A protein and the small-molecule ligand that binds it are described below.
Small molecule (SMILES): CC(=O)N[C@H]1[C@H](O[C@H]2[C@H](O)[C@@H](NC(C)=O)CO[C@@H]2CO)O[C@H](CO)[C@@H](O)[C@@H]1O

Sequence of chain 1.A:
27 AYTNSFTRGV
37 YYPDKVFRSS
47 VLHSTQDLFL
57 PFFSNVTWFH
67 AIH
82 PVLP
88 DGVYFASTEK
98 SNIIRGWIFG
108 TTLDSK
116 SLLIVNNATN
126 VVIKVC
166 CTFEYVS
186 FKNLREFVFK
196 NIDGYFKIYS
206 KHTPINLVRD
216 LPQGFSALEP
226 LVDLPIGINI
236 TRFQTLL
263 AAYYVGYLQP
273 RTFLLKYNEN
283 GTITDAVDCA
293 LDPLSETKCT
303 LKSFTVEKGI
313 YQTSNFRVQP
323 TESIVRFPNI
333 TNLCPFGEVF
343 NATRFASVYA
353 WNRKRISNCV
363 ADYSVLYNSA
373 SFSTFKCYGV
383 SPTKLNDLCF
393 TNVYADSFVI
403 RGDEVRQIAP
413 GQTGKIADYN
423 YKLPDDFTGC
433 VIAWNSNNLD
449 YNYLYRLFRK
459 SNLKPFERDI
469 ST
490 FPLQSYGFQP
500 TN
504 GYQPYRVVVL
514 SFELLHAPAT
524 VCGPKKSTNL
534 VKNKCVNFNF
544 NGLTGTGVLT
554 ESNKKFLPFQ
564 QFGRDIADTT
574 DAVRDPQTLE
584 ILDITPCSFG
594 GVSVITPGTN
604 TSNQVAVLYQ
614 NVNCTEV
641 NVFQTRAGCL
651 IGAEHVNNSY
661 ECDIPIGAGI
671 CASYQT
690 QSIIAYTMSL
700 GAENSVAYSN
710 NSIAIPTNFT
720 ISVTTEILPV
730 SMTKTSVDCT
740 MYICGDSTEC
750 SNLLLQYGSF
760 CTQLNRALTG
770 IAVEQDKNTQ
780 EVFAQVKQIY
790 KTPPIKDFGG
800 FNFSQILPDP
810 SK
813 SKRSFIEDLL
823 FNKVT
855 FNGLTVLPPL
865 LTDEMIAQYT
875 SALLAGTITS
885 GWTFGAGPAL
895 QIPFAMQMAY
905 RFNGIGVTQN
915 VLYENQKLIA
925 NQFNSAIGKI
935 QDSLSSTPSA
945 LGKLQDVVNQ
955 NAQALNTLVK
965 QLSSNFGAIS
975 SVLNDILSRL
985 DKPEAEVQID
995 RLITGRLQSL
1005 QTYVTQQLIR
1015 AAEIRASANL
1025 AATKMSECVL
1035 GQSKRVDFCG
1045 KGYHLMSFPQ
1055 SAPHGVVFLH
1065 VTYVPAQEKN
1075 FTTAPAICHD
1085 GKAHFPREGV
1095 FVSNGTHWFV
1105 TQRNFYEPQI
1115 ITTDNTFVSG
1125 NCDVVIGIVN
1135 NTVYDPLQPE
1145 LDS

Binding-site contacts:
Ligand atom C1 contacts residue ASN801 of chain 1.A at 1.4 Å.
Ligand atom C7 contacts residue ASN801 of chain 1.A at 3.7 Å.
Ligand atom N2 contacts residue ASN801 of chain 1.A at 2.8 Å (h-bond).
Ligand atom C1 contacts residue SER803 of chain 1.A at 3.5 Å.
Ligand atom O5 contacts residue ASN801 of chain 1.A at 2.3 Å (h-bond).
Ligand atom O5 contacts residue SER803 of chain 1.A at 3.4 Å (h-bond).
Ligand atom O7 contacts residue ASN801 of chain 1.A at 4.2 Å.
Ligand atom C3 contacts residue ASN801 of chain 1.A at 3.7 Å.
Ligand atom C5 contacts residue SER803 of chain 1.A at 3.6 Å.
Ligand atom C4 contacts residue ASN801 of chain 1.A at 4.2 Å.
Ligand atom C2 contacts residue ASN801 of chain 1.A at 2.4 Å.
Ligand atom C6 contacts residue SER803 of chain 1.A at 4.3 Å.
Ligand atom C6 contacts residue GLN804 of chain 1.A at 3.8 Å.
Ligand atom C5 contacts residue ASN801 of chain 1.A at 3.6 Å.
Ligand atom O6 contacts residue GLN804 of chain 1.A at 3.4 Å (h-bond).
Ligand atom O6 contacts residue SER803 of chain 1.A at 4.3 Å.